Binding-site contacts:
Ligand atom C1 contacts residue ASN153 of chain 31.A at 1.4 Å.
Ligand atom O5 contacts residue GLY156 of chain 31.A at 4.2 Å.
Ligand atom C3 contacts residue HIS149 of chain 31.A at 4.0 Å.
Ligand atom C1 contacts residue HIS158 of chain 31.A at 4.1 Å.
Ligand atom O6 contacts residue HIS158 of chain 31.A at 4.2 Å.
Ligand atom C6 contacts residue GLY156 of chain 31.A at 4.0 Å.
Ligand atom C7 contacts residue ASN153 of chain 31.A at 4.1 Å.
Ligand atom O5 contacts residue ASN153 of chain 31.A at 2.2 Å (h-bond).
Ligand atom C5 contacts residue HIS158 of chain 31.A at 4.4 Å.
Ligand atom C8 contacts residue ASN153 of chain 31.A at 4.4 Å.
Ligand atom C5 contacts residue GLY156 of chain 31.A at 4.3 Å.
Ligand atom O5 contacts residue THR155 of chain 31.A at 3.4 Å (h-bond).
Ligand atom O5 contacts residue HIS149 of chain 31.A at 3.6 Å.
Ligand atom O3 contacts residue HIS149 of chain 31.A at 4.0 Å.
Ligand atom C5 contacts residue HIS149 of chain 31.A at 3.6 Å.
Ligand atom C6 contacts residue HIS158 of chain 31.A at 4.2 Å.
Ligand atom N2 contacts residue HIS149 of chain 31.A at 4.3 Å.
Ligand atom N2 contacts residue ASN153 of chain 31.A at 3.1 Å (h-bond).
Ligand atom C5 contacts residue ASN153 of chain 31.A at 3.6 Å.
Ligand atom C8 contacts residue GLY102 of chain 36.A at 3.6 Å.
Ligand atom C4 contacts residue ASN153 of chain 31.A at 4.2 Å.
Ligand atom O4 contacts residue HIS149 of chain 31.A at 4.3 Å.
Ligand atom C5 contacts residue THR155 of chain 31.A at 4.0 Å.
Ligand atom O6 contacts residue HIS149 of chain 31.A at 3.2 Å.
Ligand atom O7 contacts residue HIS149 of chain 31.A at 3.3 Å.
Ligand atom C4 contacts residue HIS149 of chain 31.A at 3.4 Å.
Ligand atom C7 contacts residue HIS149 of chain 31.A at 4.3 Å.
Ligand atom C3 contacts residue ASN153 of chain 31.A at 3.9 Å.
Ligand atom C2 contacts residue HIS149 of chain 31.A at 3.5 Å.
Ligand atom C6 contacts residue HIS149 of chain 31.A at 4.3 Å.
Ligand atom O5 contacts residue HIS158 of chain 31.A at 3.4 Å.
Ligand atom C1 contacts residue THR155 of chain 31.A at 3.3 Å.
Ligand atom C2 contacts residue ASN153 of chain 31.A at 2.6 Å.
Ligand atom C1 contacts residue HIS149 of chain 31.A at 3.5 Å.

This protein binds this small molecule.
Small molecule (SMILES): CC(=O)N[C@H]1[C@H](O[C@H]2[C@H](O)[C@@H](NC(C)=O)CO[C@@H]2CO)O[C@H](CO)[C@@H](O)[C@@H]1O

Sequence of chain 31.A:
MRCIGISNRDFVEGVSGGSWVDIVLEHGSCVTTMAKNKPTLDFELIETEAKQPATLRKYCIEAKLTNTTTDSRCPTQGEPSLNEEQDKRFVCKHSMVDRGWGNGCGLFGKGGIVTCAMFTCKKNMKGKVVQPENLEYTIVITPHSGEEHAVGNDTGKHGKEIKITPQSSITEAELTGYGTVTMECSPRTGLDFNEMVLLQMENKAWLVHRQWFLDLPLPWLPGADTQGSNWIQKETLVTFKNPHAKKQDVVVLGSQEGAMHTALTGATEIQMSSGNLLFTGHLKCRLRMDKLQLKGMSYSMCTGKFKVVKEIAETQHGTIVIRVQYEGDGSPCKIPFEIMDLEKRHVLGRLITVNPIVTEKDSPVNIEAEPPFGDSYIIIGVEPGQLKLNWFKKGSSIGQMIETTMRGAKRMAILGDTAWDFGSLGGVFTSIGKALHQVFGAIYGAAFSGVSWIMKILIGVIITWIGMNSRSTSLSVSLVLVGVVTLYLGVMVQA

Sequence of chain 36.A:
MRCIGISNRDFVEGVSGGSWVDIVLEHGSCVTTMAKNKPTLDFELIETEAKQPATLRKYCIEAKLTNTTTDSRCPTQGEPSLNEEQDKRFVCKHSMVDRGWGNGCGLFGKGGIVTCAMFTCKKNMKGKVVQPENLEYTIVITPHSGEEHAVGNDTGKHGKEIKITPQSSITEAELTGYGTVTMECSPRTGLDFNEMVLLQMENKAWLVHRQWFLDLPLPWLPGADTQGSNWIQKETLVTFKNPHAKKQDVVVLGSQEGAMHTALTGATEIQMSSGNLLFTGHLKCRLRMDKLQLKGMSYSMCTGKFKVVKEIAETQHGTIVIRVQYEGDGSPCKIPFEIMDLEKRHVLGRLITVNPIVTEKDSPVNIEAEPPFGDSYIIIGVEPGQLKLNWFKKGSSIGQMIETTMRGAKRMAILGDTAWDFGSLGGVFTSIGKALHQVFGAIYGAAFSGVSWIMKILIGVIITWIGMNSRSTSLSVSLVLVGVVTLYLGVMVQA